Sequence of chain 10.C:
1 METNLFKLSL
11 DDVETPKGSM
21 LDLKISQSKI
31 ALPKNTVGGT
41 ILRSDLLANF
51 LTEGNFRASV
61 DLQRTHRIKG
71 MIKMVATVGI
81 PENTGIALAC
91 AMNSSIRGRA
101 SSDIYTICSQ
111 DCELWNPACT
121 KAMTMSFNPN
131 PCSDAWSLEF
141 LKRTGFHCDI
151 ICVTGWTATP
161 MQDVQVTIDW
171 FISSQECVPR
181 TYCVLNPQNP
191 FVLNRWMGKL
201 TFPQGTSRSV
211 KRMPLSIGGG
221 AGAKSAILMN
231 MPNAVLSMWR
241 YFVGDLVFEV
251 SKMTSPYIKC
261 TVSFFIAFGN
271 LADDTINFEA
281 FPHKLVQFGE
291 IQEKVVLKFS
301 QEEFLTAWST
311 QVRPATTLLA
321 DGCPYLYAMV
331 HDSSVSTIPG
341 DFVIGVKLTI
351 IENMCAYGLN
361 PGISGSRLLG

Binding-site contacts:
Ligand atom O3' contacts residue GLU2 of chain 5.C at 3.6 Å.
Ligand atom N3 contacts residue ARG180 of chain 10.C at 4.0 Å.
Ligand atom O2' contacts residue MET1 of chain 5.C at 3.2 Å (h-bond).
Ligand atom C1' contacts residue ARG180 of chain 10.C at 3.7 Å.
Ligand atom O4' contacts residue MET1 of chain 5.C at 3.7 Å.
Ligand atom N6 contacts residue ILE350 of chain 10.C at 4.0 Å.
Ligand atom O5' contacts residue LYS7 of chain 5.C at 3.4 Å (salt-bridge).
Ligand atom OP1 contacts residue LYS7 of chain 5.C at 3.4 Å (salt-bridge).
Ligand atom P contacts residue THR3 of chain 5.C at 3.9 Å.
Ligand atom O2' contacts residue SER126 of chain 10.C at 3.6 Å (h-bond).
Ligand atom C1' contacts residue PRO190 of chain 10.C at 3.9 Å (hydrophobic).
Ligand atom C4' contacts residue THR124 of chain 10.C at 3.6 Å.
Ligand atom C4' contacts residue MET1 of chain 5.C at 3.9 Å (hydrophobic).
Ligand atom N6 contacts residue THR349 of chain 10.C at 3.9 Å.
Ligand atom OP1 contacts residue SER126 of chain 10.C at 2.8 Å (h-bond).
Ligand atom O4' contacts residue ARG180 of chain 10.C at 4.0 Å.
Ligand atom C4 contacts residue VAL192 of chain 10.C at 3.9 Å (hydrophobic).
Ligand atom OP1 contacts residue ASN4 of chain 5.C at 3.5 Å.
Ligand atom P contacts residue LYS7 of chain 5.C at 3.2 Å.
Ligand atom OP1 contacts residue THR124 of chain 10.C at 4.0 Å.
Ligand atom OP2 contacts residue LYS7 of chain 5.C at 2.6 Å (salt-bridge).
Ligand atom O4' contacts residue PRO190 of chain 10.C at 3.2 Å.
Ligand atom C4' contacts residue SER126 of chain 10.C at 3.4 Å.
Ligand atom C2 contacts residue VAL192 of chain 10.C at 3.7 Å (hydrophobic).
Ligand atom O2' contacts residue MET125 of chain 10.C at 3.6 Å.
Ligand atom O3' contacts residue THR3 of chain 5.C at 3.8 Å.
Ligand atom OP1 contacts residue THR3 of chain 5.C at 2.9 Å (h-bond).
Ligand atom C5' contacts residue GLU2 of chain 5.C at 3.2 Å.
Ligand atom C5' contacts residue THR124 of chain 10.C at 3.5 Å.
Ligand atom C6 contacts residue ILE350 of chain 10.C at 3.8 Å (hydrophobic).
Ligand atom N3 contacts residue VAL192 of chain 10.C at 3.4 Å.
Ligand atom N7 contacts residue ILE350 of chain 10.C at 3.8 Å.
Ligand atom C4' contacts residue GLU2 of chain 5.C at 3.5 Å.
Ligand atom OP1 contacts residue THR124 of chain 10.C at 3.8 Å.
Ligand atom C2 contacts residue ARG180 of chain 10.C at 3.6 Å.
Ligand atom O2' contacts residue ARG180 of chain 10.C at 3.9 Å.
Ligand atom C5 contacts residue ILE350 of chain 10.C at 3.6 Å (hydrophobic).
Ligand atom P contacts residue SER126 of chain 10.C at 3.7 Å.
Ligand atom O3' contacts residue SER126 of chain 10.C at 3.3 Å.
Ligand atom C5' contacts residue SER126 of chain 10.C at 3.9 Å.

Sequence of chain 5.C:
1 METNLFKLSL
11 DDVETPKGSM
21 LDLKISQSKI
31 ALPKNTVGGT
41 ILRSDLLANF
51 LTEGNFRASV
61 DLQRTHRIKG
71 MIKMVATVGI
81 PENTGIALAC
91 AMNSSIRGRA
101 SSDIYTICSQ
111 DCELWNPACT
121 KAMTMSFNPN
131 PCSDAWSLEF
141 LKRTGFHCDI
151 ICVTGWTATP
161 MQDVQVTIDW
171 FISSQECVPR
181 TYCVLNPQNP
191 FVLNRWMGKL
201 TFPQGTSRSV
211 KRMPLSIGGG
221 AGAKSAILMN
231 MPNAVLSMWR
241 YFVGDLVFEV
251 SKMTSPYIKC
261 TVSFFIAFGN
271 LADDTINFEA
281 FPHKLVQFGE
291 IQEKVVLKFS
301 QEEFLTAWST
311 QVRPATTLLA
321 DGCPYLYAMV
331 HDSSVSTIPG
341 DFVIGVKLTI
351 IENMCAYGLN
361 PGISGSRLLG

This small molecule binds to this protein.
Small molecule (SMILES): Nc1ccn([C@@H]2O[C@H](CO[P](=O)(O)O[C@H]3[C@@H](O)[C@H](n4ccc(=O)[nH]c4=O)O[C@@H]3CO[P](=O)(O)O[C@H]3[C@@H](O)[C@H](n4ccc(N)nc4=O)O[C@@H]3CO[P](=O)(O)O[C@H]3[C@@H](O)[C@H](n4ccc(=O)[nH]c4=O)O[C@@H]3CO[P](=O)(O)O[C@H]3[C@@H](O)[C@H](n4cnc5c(=O)nc(N)[nH]c54)O[C@@H]3CO[P](=O)(O)O[C@H]3[C@@H](O)[C@H](n4cnc5c(N)ncnc54)O[C@@H]3CO)[C@@H](O)[C@H]2O)c(=O)n1